A small-molecule ligand and the protein it binds are described below.
Small molecule (SMILES): CN[C@@H]1CCc2c(ccc(O)c2O)[C@H]1O

Sequence of chain 1.D:
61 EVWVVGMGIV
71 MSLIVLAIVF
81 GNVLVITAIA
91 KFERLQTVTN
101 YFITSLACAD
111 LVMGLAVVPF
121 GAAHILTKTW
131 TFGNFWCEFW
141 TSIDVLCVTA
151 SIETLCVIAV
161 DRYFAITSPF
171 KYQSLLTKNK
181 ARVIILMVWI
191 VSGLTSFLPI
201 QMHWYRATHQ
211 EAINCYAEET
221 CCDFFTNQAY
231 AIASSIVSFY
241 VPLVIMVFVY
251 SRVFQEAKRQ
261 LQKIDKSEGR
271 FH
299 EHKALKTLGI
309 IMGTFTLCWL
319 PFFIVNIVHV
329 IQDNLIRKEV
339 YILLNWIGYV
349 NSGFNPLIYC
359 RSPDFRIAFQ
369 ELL

Binding-site contacts:
Ligand atom CAH contacts residue TYR339 of chain 1.D at 4.1 Å (hydrophobic).
Ligand atom OAK contacts residue ASN324 of chain 1.D at 3.8 Å.
Ligand atom NAN contacts residue ASN343 of chain 1.D at 3.2 Å (h-bond).
Ligand atom CAE contacts residue PHE320 of chain 1.D at 4.1 Å (hydrophobic).
Ligand atom OAM contacts residue TYR347 of chain 1.D at 3.3 Å (h-bond).
Ligand atom NAN contacts residue ASP144 of chain 1.D at 3.3 Å (salt-bridge).
Ligand atom OAL contacts residue SER238 of chain 1.D at 3.8 Å.
Ligand atom CAI contacts residue ASN343 of chain 1.D at 3.8 Å.
Ligand atom CAA contacts residue PHE320 of chain 1.D at 4.2 Å (hydrophobic).
Ligand atom CAG contacts residue PHE320 of chain 1.D at 4.2 Å (hydrophobic).
Ligand atom CAG contacts residue PHE224 of chain 1.D at 3.5 Å (hydrophobic).
Ligand atom CAB contacts residue VAL148 of chain 1.D at 3.6 Å (hydrophobic).
Ligand atom CAJ contacts residue ASP144 of chain 1.D at 3.3 Å.
Ligand atom CAH contacts residue ASN343 of chain 1.D at 4.2 Å.
Ligand atom OAK contacts residue SER234 of chain 1.D at 3.4 Å (h-bond).
Ligand atom CAO contacts residue PHE224 of chain 1.D at 4.0 Å (hydrophobic).
Ligand atom CAJ contacts residue ASN343 of chain 1.D at 3.4 Å.
Ligand atom CAB contacts residue PHE321 of chain 1.D at 4.2 Å (hydrophobic).
Ligand atom OAL contacts residue SER234 of chain 1.D at 2.4 Å (h-bond).
Ligand atom CAF contacts residue PHE320 of chain 1.D at 3.9 Å (hydrophobic).
Ligand atom CAA contacts residue ASP144 of chain 1.D at 4.4 Å.
Ligand atom CAD contacts residue SER234 of chain 1.D at 3.9 Å.
Ligand atom OAM contacts residue VAL148 of chain 1.D at 4.2 Å.
Ligand atom CAI contacts residue ASP144 of chain 1.D at 3.3 Å.
Ligand atom OAM contacts residue ASN343 of chain 1.D at 3.7 Å.
Ligand atom CAA contacts residue VAL148 of chain 1.D at 3.6 Å (hydrophobic).
Ligand atom CAH contacts residue PHE224 of chain 1.D at 3.6 Å (hydrophobic).
Ligand atom CAO contacts residue ASN343 of chain 1.D at 4.4 Å.
Ligand atom CAC contacts residue PHE321 of chain 1.D at 4.3 Å (hydrophobic).
Ligand atom CAD contacts residue ASN324 of chain 1.D at 4.5 Å.
Ligand atom CAG contacts residue TYR339 of chain 1.D at 4.0 Å (hydrophobic).
Ligand atom CAO contacts residue ASP144 of chain 1.D at 4.0 Å.
Ligand atom CAC contacts residue SER234 of chain 1.D at 3.5 Å.
Ligand atom CAJ contacts residue PHE320 of chain 1.D at 4.0 Å (hydrophobic).
Ligand atom CAF contacts residue ASP144 of chain 1.D at 4.2 Å.
Ligand atom NAN contacts residue TYR347 of chain 1.D at 4.0 Å.
Ligand atom OAM contacts residue ASP144 of chain 1.D at 2.3 Å (salt-bridge).
Ligand atom CAJ contacts residue TYR347 of chain 1.D at 4.4 Å (hydrophobic).
Ligand atom OAL contacts residue PHE321 of chain 1.D at 4.0 Å.